Binding-site contacts:
Ligand atom C6 contacts residue ASN27 of chain 1.A at 4.3 Å.
Ligand atom C3 contacts residue ASN27 of chain 1.A at 4.0 Å.
Ligand atom O1 contacts residue LYS31 of chain 1.A at 3.4 Å (salt-bridge).
Ligand atom C1 contacts residue ASN27 of chain 1.A at 4.3 Å.
Ligand atom C2 contacts residue ASN27 of chain 1.A at 3.7 Å.
Ligand atom O2 contacts residue LYS31 of chain 1.A at 3.8 Å.
Ligand atom C2 contacts residue ASN24 of chain 1.A at 4.4 Å.
Ligand atom O3 contacts residue ASN24 of chain 1.A at 2.8 Å (h-bond).
Ligand atom C1 contacts residue ASN24 of chain 1.A at 3.7 Å.
Ligand atom C1 contacts residue GLN28 of chain 1.A at 4.2 Å.
Ligand atom C3 contacts residue LYS31 of chain 1.A at 3.6 Å.

Sequence of chain 1.A:
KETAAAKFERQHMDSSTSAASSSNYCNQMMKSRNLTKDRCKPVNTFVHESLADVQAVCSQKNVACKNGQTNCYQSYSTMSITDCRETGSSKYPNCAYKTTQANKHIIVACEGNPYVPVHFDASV

The small molecule below binds the protein below.
Small molecule (SMILES): O[C@@H]1CO[C@@H]2OCC[C@@H]21